The protein below binds the small molecule below.
Small molecule (SMILES): O=C(O)COP(=O)(O)O

Binding-site contacts:
Ligand atom O3P contacts residue GLY178 of chain 1.A at 3.8 Å.
Ligand atom O4P contacts residue ILE177 of chain 1.A at 3.5 Å.
Ligand atom O1P contacts residue GLY240 of chain 1.A at 4.2 Å.
Ligand atom O2P contacts residue GLY239 of chain 1.A at 3.1 Å (h-bond).
Ligand atom O1 contacts residue LEU237 of chain 1.A at 3.6 Å.
Ligand atom C2 contacts residue GLU172 of chain 1.A at 3.7 Å.
Ligand atom O2 contacts residue ILE177 of chain 1.A at 3.4 Å.
Ligand atom O3P contacts residue GLY239 of chain 1.A at 3.6 Å.
Ligand atom P contacts residue GLY240 of chain 1.A at 3.7 Å.
Ligand atom C2 contacts residue LEU237 of chain 1.A at 4.0 Å (hydrophobic).
Ligand atom O2P contacts residue GLY240 of chain 1.A at 3.6 Å (h-bond).
Ligand atom C1 contacts residue GLY239 of chain 1.A at 4.2 Å.
Ligand atom O2P contacts residue SER218 of chain 1.A at 3.3 Å (h-bond).
Ligand atom O1P contacts residue GLY178 of chain 1.A at 4.2 Å.
Ligand atom O2 contacts residue GLU172 of chain 1.A at 3.9 Å.
Ligand atom P contacts residue GLY239 of chain 1.A at 3.7 Å.
Ligand atom O1 contacts residue GLU172 of chain 1.A at 2.5 Å (salt-bridge).
Ligand atom O1P contacts residue ILE177 of chain 1.A at 3.9 Å.
Ligand atom O1P contacts residue LYS17 of chain 1.A at 3.4 Å (salt-bridge).
Ligand atom O2P contacts residue VAL219 of chain 1.A at 4.0 Å.
Ligand atom O2 contacts residue LYS17 of chain 1.A at 2.8 Å (salt-bridge).
Ligand atom O2P contacts residue VAL238 of chain 1.A at 4.2 Å.
Ligand atom C2 contacts residue GLY217 of chain 1.A at 4.0 Å.
Ligand atom C1 contacts residue LYS17 of chain 1.A at 3.8 Å.
Ligand atom C1 contacts residue GLU172 of chain 1.A at 3.2 Å.
Ligand atom O4P contacts residue ALA176 of chain 1.A at 3.4 Å (h-bond).
Ligand atom O2 contacts residue HIS99 of chain 1.A at 2.7 Å (h-bond).
Ligand atom O1 contacts residue HIS99 of chain 1.A at 3.3 Å (h-bond).
Ligand atom C2 contacts residue GLY239 of chain 1.A at 3.4 Å.
Ligand atom O4P contacts residue GLY178 of chain 1.A at 2.6 Å (h-bond).
Ligand atom C2 contacts residue LYS17 of chain 1.A at 4.2 Å.
Ligand atom P contacts residue SER218 of chain 1.A at 3.6 Å.
Ligand atom O1P contacts residue GLY239 of chain 1.A at 3.5 Å.
Ligand atom O2 contacts residue ASN15 of chain 1.A at 4.2 Å.
Ligand atom P contacts residue GLY178 of chain 1.A at 3.6 Å.
Ligand atom O4P contacts residue SER218 of chain 1.A at 2.7 Å (h-bond).
Ligand atom O1 contacts residue ASN15 of chain 1.A at 4.0 Å.
Ligand atom C1 contacts residue HIS99 of chain 1.A at 3.5 Å.
Ligand atom O4P contacts residue GLY217 of chain 1.A at 3.6 Å.
Ligand atom O3P contacts residue GLY240 of chain 1.A at 2.7 Å (h-bond).

Sequence of chain 1.A:
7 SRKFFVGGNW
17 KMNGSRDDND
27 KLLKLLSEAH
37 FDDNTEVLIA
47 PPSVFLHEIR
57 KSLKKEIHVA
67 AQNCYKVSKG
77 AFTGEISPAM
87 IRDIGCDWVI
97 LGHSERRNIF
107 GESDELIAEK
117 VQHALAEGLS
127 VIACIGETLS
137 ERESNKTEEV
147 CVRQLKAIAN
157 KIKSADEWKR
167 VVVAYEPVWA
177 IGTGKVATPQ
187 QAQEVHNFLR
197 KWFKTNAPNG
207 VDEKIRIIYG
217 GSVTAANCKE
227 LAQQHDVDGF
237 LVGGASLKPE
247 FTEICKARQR